Sequence of chain 1.A:
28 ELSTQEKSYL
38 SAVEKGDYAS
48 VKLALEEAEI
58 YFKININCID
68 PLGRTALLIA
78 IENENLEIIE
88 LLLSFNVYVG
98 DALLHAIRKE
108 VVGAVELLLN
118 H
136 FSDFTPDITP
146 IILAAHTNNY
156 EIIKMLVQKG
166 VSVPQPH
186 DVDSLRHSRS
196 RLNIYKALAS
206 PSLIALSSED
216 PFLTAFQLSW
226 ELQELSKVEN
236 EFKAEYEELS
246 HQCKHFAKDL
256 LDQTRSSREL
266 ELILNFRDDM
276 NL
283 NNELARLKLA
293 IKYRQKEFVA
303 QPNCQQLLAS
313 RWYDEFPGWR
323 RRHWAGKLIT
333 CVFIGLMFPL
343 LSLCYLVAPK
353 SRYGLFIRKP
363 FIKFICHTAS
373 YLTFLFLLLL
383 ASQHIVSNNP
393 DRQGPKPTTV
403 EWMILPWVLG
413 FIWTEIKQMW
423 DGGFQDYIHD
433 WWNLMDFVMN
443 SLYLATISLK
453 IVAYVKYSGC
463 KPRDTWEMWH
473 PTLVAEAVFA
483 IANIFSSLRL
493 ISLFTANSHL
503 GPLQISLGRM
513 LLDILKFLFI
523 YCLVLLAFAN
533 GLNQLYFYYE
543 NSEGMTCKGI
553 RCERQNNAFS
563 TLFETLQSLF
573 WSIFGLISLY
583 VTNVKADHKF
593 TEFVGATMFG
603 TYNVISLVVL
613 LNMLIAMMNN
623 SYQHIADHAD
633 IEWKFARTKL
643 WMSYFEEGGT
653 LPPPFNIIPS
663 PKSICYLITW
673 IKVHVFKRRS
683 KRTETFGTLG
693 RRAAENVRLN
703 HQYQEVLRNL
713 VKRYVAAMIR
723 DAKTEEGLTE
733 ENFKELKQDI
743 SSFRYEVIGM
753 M

Binding-site contacts:
Ligand atom O31 contacts residue PHE572 of chain 1.C at 4.1 Å.
Ligand atom O11 contacts residue GLN569 of chain 1.C at 3.1 Å.
Ligand atom O13 contacts residue TRP573 of chain 1.C at 3.6 Å.
Ligand atom C4 contacts residue LEU527 of chain 1.C at 3.8 Å (hydrophobic).
Ligand atom P contacts residue ARG553 of chain 1.C at 4.1 Å.
Ligand atom C31 contacts residue THR599 of chain 1.A at 4.2 Å.
Ligand atom O13 contacts residue ALA598 of chain 1.A at 4.0 Å.
Ligand atom O32 contacts residue THR599 of chain 1.A at 3.6 Å.
Ligand atom C1 contacts residue GLN569 of chain 1.C at 3.7 Å.
Ligand atom C32 contacts residue PHE572 of chain 1.C at 3.4 Å (hydrophobic).
Ligand atom C36 contacts residue VAL606 of chain 1.A at 3.7 Å (hydrophobic).
Ligand atom C22 contacts residue PHE572 of chain 1.C at 4.0 Å (hydrophobic).
Ligand atom O21 contacts residue LEU568 of chain 1.C at 3.9 Å.
Ligand atom C6 contacts residue LEU520 of chain 1.C at 3.5 Å (hydrophobic).
Ligand atom C1 contacts residue PHE565 of chain 1.C at 4.0 Å (hydrophobic).
Ligand atom O11 contacts residue PHE572 of chain 1.C at 4.1 Å.
Ligand atom P contacts residue PHE595 of chain 1.A at 4.3 Å.
Ligand atom O12 contacts residue ALA598 of chain 1.A at 4.2 Å.
Ligand atom O13 contacts residue ARG553 of chain 1.C at 4.3 Å.
Ligand atom O12 contacts residue GLN569 of chain 1.C at 3.0 Å (h-bond).
Ligand atom C4 contacts residue PHE572 of chain 1.C at 4.3 Å (hydrophobic).
Ligand atom C35 contacts residue THR603 of chain 1.A at 4.2 Å.
Ligand atom C22 contacts residue LEU527 of chain 1.C at 4.0 Å (hydrophobic).
Ligand atom P contacts residue TRP573 of chain 1.C at 4.3 Å.
Ligand atom P contacts residue GLN569 of chain 1.C at 3.8 Å.
Ligand atom O14 contacts residue THR599 of chain 1.A at 3.2 Å (h-bond).
Ligand atom C6 contacts residue TYR523 of chain 1.C at 3.6 Å (hydrophobic).
Ligand atom C32 contacts residue THR603 of chain 1.A at 4.3 Å.
Ligand atom O32 contacts residue ALA598 of chain 1.A at 4.1 Å.
Ligand atom O13 contacts residue PHE572 of chain 1.C at 3.5 Å.
Ligand atom O12 contacts residue TRP573 of chain 1.C at 3.9 Å.
Ligand atom C31 contacts residue PHE572 of chain 1.C at 3.3 Å (hydrophobic).
Ligand atom C32 contacts residue GLY602 of chain 1.A at 4.3 Å.
Ligand atom C3 contacts residue PHE572 of chain 1.C at 3.4 Å (hydrophobic).
Ligand atom O32 contacts residue PHE572 of chain 1.C at 3.2 Å.
Ligand atom O14 contacts residue PHE595 of chain 1.A at 3.2 Å.
Ligand atom O12 contacts residue ARG553 of chain 1.C at 2.7 Å (salt-bridge).
Ligand atom C4 contacts residue TYR523 of chain 1.C at 4.3 Å (hydrophobic).
Ligand atom O32 contacts residue GLY602 of chain 1.A at 4.0 Å.
Ligand atom C22 contacts residue LEU568 of chain 1.C at 4.1 Å (hydrophobic).

This protein binds this small molecule.
Small molecule (SMILES): CCCCCC(=O)OC[C@H](COP(=O)(O)O)OC(=O)CCCCC

Sequence of chain 1.C:
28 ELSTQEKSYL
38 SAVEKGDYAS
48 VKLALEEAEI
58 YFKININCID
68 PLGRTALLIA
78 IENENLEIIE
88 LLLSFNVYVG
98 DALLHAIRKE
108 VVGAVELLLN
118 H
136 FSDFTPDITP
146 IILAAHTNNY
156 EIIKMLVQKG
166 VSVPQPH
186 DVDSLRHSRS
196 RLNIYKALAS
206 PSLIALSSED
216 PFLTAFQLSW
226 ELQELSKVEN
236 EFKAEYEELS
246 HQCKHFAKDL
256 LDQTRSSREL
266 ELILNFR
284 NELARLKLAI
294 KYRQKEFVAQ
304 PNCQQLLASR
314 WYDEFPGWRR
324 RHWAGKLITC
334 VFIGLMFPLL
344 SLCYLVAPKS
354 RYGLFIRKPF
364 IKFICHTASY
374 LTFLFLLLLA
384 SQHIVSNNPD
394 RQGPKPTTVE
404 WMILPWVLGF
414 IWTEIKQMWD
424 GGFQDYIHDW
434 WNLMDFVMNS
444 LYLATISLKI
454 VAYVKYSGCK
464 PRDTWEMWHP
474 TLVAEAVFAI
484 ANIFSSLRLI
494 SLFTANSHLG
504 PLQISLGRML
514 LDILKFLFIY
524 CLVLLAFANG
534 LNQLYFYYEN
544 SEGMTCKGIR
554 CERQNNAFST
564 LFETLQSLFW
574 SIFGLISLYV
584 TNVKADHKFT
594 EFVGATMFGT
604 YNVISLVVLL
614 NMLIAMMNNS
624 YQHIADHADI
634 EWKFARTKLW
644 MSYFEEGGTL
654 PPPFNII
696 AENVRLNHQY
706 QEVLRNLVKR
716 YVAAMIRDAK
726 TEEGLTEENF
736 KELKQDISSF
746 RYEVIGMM